This small molecule binds to this protein.
Small molecule (SMILES): NCC(=O)O

Binding-site contacts:
Ligand atom O contacts residue VAL35 of chain 1.C at 4.2 Å.
Ligand atom N contacts residue GLU147 of chain 1.C at 4.1 Å.
Ligand atom OXT contacts residue SER148 of chain 1.C at 4.2 Å.
Ligand atom CA contacts residue GLU147 of chain 1.C at 4.1 Å.
Ligand atom OXT contacts residue LEU36 of chain 1.C at 3.9 Å.
Ligand atom N contacts residue SER148 of chain 1.C at 2.5 Å (h-bond).
Ligand atom O contacts residue VAL37 of chain 1.C at 4.1 Å.
Ligand atom N contacts residue VAL13 of chain 1.C at 4.2 Å.
Ligand atom CA contacts residue VAL35 of chain 1.C at 4.4 Å (hydrophobic).
Ligand atom C contacts residue VAL35 of chain 1.C at 4.3 Å (hydrophobic).
Ligand atom OXT contacts residue GLY12 of chain 1.C at 4.1 Å.
Ligand atom CA contacts residue SER148 of chain 1.C at 3.9 Å.
Ligand atom OXT contacts residue GLU11 of chain 1.C at 3.7 Å.
Ligand atom CA contacts residue LYS126 of chain 1.C at 4.4 Å.
Ligand atom N contacts residue LEU145 of chain 1.C at 4.0 Å.
Ligand atom O contacts residue LEU36 of chain 1.C at 2.9 Å (h-bond).
Ligand atom C contacts residue LEU36 of chain 1.C at 3.7 Å (hydrophobic).
Ligand atom C contacts residue GLU147 of chain 1.C at 4.3 Å.

Sequence of chain 1.C:
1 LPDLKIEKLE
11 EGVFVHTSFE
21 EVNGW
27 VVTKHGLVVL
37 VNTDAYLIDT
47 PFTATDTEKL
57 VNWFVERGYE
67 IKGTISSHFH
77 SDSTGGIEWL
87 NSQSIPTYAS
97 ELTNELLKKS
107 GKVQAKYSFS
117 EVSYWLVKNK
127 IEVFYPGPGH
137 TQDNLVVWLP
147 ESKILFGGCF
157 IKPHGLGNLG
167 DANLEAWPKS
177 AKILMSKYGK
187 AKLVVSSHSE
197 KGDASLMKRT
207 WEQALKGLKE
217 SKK